Binding-site contacts:
Ligand atom C6 contacts residue Y511 of chain 1.C at 0.0 Å.
Ligand atom C3 contacts residue Y511 of chain 1.C at 0.1 Å.
Ligand atom O5 contacts residue GLN193 of chain 1.A at 2.8 Å (h-bond).
Ligand atom N3 contacts residue GLU170 of chain 1.A at 3.1 Å (salt-bridge).
Ligand atom C17 contacts residue Y511 of chain 1.C at 0.0 Å.
Ligand atom C14 contacts residue Y511 of chain 1.C at 0.1 Å.
Ligand atom N1 contacts residue Y511 of chain 1.C at 0.1 Å (h-bond).
Ligand atom C1 contacts residue Y511 of chain 1.C at 0.1 Å.
Ligand atom C21 contacts residue Y511 of chain 1.C at 0.0 Å.
Ligand atom O1 contacts residue GLU170 of chain 1.A at 2.9 Å (salt-bridge).
Ligand atom C16 contacts residue Y511 of chain 1.C at 0.0 Å.
Ligand atom O4 contacts residue Y511 of chain 1.C at 0.1 Å (h-bond).
Ligand atom N1 contacts residue GLN193 of chain 1.A at 3.0 Å (h-bond).
Ligand atom O1 contacts residue Y511 of chain 1.C at 0.1 Å (h-bond).
Ligand atom N2 contacts residue HIS168 of chain 1.A at 3.0 Å (h-bond).
Ligand atom C18 contacts residue Y511 of chain 1.C at 0.0 Å.
Ligand atom O5 contacts residue Y511 of chain 1.C at 0.0 Å (h-bond).
Ligand atom N3 contacts residue Y511 of chain 1.C at 0.0 Å (h-bond).
Ligand atom O3 contacts residue CYS149 of chain 1.A at 2.7 Å (h-bond).
Ligand atom C5 contacts residue Y511 of chain 1.C at 0.0 Å.
Ligand atom C8 contacts residue Y511 of chain 1.C at 0.1 Å.
Ligand atom C15 contacts residue Y511 of chain 1.C at 0.0 Å.
Ligand atom O2 contacts residue HIS167 of chain 1.A at 2.7 Å (h-bond).
Ligand atom C2 contacts residue Y511 of chain 1.C at 0.1 Å.
Ligand atom C4 contacts residue Y511 of chain 1.C at 0.0 Å.
Ligand atom C11 contacts residue Y511 of chain 1.C at 0.2 Å.
Ligand atom C8 contacts residue CYS149 of chain 1.A at 2.8 Å (hydrophobic).
Ligand atom C13 contacts residue Y511 of chain 1.C at 0.0 Å.
Ligand atom C19 contacts residue Y511 of chain 1.C at 0.0 Å.
Ligand atom C22 contacts residue Y511 of chain 1.C at 0.0 Å.
Ligand atom N2 contacts residue CYS149 of chain 1.A at 3.1 Å (h-bond).
Ligand atom N2 contacts residue Y511 of chain 1.C at 0.1 Å (h-bond).
Ligand atom C14 contacts residue CYS149 of chain 1.A at 1.8 Å (hydrophobic).
Ligand atom O2 contacts residue Y511 of chain 1.C at 0.4 Å (h-bond).
Ligand atom C7 contacts residue Y511 of chain 1.C at 0.1 Å.
Ligand atom O3 contacts residue Y511 of chain 1.C at 1.3 Å.
Ligand atom C12 contacts residue Y511 of chain 1.C at 0.0 Å.
Ligand atom C20 contacts residue Y511 of chain 1.C at 0.0 Å.
Ligand atom C10 contacts residue Y511 of chain 1.C at 0.1 Å.
Ligand atom C9 contacts residue Y511 of chain 1.C at 0.0 Å.

A protein and the small-molecule ligand that binds it are described below.
Small molecule (SMILES): CC(C)C[C@H](NC(=O)OC[C@H]1C[C@H]2C=C[C@@H]1C2)C(=O)N[C@@H](C[C@@H]1CCNC1=O)C(O)S(=O)(=O)O

Sequence of chain 1.A:
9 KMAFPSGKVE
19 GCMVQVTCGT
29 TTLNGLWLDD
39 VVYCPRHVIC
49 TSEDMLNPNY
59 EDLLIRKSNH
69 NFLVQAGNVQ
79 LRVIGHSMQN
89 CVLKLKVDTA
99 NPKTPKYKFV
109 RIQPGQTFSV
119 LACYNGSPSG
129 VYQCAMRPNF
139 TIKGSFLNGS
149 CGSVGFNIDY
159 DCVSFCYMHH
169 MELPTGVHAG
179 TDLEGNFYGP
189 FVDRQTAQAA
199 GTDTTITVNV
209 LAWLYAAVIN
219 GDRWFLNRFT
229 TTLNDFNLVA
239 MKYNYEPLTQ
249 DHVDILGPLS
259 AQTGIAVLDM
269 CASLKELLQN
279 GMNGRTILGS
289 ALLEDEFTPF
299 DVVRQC